Sequence of chain 1.B:
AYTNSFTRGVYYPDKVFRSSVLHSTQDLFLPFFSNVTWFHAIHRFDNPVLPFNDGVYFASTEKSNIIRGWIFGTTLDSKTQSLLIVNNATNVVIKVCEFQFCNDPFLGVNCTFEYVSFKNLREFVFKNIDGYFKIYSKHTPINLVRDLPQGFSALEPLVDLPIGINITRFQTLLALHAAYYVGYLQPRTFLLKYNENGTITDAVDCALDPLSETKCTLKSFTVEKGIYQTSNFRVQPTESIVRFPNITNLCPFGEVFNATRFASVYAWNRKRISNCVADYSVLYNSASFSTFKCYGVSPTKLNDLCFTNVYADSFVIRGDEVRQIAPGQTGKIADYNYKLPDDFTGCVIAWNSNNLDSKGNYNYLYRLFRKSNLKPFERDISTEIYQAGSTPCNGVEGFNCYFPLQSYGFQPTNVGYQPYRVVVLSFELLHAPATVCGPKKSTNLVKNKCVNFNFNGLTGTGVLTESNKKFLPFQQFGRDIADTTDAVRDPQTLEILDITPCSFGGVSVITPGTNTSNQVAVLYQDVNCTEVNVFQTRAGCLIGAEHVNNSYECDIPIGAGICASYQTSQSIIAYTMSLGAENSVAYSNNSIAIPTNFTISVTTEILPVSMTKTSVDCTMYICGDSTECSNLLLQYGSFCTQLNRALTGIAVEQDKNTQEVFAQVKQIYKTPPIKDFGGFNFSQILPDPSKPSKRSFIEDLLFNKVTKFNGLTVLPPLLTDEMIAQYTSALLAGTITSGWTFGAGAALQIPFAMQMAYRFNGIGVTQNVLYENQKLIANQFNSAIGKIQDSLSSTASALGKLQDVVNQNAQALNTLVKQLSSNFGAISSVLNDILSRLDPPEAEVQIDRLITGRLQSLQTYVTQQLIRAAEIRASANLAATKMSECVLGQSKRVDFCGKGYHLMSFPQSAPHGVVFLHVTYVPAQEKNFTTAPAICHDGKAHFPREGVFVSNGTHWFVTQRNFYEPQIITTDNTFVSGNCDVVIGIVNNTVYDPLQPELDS

A small-molecule ligand and the protein it binds are described below.
Small molecule (SMILES): CC(=O)N[C@@H]1[C@@H](O)[C@H](O)[C@@H](CO)O[C@H]1O

Sequence of chain 1.A:
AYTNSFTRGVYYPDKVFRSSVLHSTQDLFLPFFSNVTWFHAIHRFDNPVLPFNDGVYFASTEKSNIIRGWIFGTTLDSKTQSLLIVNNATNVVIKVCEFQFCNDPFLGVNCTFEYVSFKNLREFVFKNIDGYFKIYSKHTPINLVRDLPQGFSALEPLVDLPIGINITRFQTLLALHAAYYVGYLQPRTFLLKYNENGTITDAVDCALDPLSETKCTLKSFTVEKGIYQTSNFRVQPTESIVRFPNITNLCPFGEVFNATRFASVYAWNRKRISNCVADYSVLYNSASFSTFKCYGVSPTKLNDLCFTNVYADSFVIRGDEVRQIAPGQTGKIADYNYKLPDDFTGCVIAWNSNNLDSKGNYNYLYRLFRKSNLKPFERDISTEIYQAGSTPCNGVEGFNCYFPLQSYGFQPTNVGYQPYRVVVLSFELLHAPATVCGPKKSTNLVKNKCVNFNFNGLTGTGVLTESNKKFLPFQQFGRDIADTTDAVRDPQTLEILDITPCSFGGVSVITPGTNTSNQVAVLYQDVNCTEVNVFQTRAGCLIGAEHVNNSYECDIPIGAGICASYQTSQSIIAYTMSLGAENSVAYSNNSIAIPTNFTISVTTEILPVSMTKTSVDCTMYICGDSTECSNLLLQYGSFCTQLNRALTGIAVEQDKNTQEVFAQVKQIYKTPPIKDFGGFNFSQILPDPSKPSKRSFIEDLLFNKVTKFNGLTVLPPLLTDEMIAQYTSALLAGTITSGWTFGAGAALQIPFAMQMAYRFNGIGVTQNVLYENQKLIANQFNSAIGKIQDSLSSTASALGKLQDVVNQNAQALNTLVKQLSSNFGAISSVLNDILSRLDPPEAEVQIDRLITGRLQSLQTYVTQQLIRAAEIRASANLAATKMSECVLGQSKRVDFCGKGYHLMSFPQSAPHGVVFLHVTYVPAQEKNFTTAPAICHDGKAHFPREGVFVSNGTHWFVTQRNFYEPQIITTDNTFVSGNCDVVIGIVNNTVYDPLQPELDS

Binding-site contacts:
Ligand atom C6 contacts residue ALA706 of chain 1.B at 4.0 Å (hydrophobic).
Ligand atom C7 contacts residue ASN1074 of chain 1.B at 4.1 Å.
Ligand atom C3 contacts residue ASN1074 of chain 1.B at 3.8 Å.
Ligand atom O5 contacts residue ASN1074 of chain 1.B at 2.3 Å (h-bond).
Ligand atom O5 contacts residue ALA706 of chain 1.B at 4.4 Å.
Ligand atom O6 contacts residue ALA706 of chain 1.B at 3.8 Å.
Ligand atom C1 contacts residue GLN895 of chain 1.A at 4.2 Å.
Ligand atom N2 contacts residue ASN1074 of chain 1.B at 3.0 Å (h-bond).
Ligand atom C1 contacts residue ASN1074 of chain 1.B at 1.4 Å.
Ligand atom C5 contacts residue ALA706 of chain 1.B at 3.7 Å (hydrophobic).
Ligand atom C5 contacts residue ASN1074 of chain 1.B at 3.6 Å.
Ligand atom C2 contacts residue ASN1074 of chain 1.B at 2.5 Å.
Ligand atom C4 contacts residue ASN1074 of chain 1.B at 4.2 Å.
Ligand atom C8 contacts residue GLU1072 of chain 1.B at 3.5 Å.
Ligand atom C8 contacts residue ASN1074 of chain 1.B at 4.4 Å.